Sequence of chain 52.F:
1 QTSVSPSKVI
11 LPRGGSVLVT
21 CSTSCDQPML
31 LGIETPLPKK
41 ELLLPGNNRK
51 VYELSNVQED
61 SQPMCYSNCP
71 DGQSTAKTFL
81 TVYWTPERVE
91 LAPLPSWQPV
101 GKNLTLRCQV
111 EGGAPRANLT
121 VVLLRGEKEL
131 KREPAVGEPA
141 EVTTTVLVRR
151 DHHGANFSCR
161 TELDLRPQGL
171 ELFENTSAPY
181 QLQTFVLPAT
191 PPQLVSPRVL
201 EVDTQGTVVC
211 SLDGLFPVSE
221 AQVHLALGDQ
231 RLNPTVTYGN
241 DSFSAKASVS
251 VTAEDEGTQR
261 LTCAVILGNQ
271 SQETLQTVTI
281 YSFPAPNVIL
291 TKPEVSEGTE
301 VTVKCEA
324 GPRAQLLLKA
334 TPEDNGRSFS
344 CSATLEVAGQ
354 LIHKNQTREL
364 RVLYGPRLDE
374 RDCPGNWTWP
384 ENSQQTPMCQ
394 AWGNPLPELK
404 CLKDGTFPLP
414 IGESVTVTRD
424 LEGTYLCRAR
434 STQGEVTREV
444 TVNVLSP

This small molecule binds to this protein.
Small molecule (SMILES): CC(=O)N[C@@H]1[C@@H](O)[C@H](O)[C@@H](CO)O[C@H]1O

Binding-site contacts:
Ligand atom C7 contacts residue ASN118 of chain 52.F at 3.9 Å.
Ligand atom C1 contacts residue GLN168 of chain 52.F at 4.0 Å.
Ligand atom C5 contacts residue ASN118 of chain 52.F at 3.2 Å.
Ligand atom C8 contacts residue ASP164 of chain 52.F at 4.5 Å.
Ligand atom C6 contacts residue ASN118 of chain 52.F at 4.0 Å.
Ligand atom C1 contacts residue ALA117 of chain 52.F at 3.9 Å (hydrophobic).
Ligand atom C4 contacts residue ALA117 of chain 52.F at 4.2 Å (hydrophobic).
Ligand atom C2 contacts residue ASN118 of chain 52.F at 2.7 Å.
Ligand atom C5 contacts residue ALA117 of chain 52.F at 4.2 Å (hydrophobic).
Ligand atom O5 contacts residue GLN168 of chain 52.F at 4.0 Å.
Ligand atom O5 contacts residue ALA117 of chain 52.F at 3.5 Å (h-bond).
Ligand atom O5 contacts residue ASN118 of chain 52.F at 1.8 Å (h-bond).
Ligand atom C1 contacts residue PRO167 of chain 52.F at 4.4 Å (hydrophobic).
Ligand atom C1 contacts residue ASN118 of chain 52.F at 1.6 Å.
Ligand atom C3 contacts residue ASN118 of chain 52.F at 3.8 Å.
Ligand atom C8 contacts residue PRO167 of chain 52.F at 3.7 Å (hydrophobic).
Ligand atom C2 contacts residue ALA117 of chain 52.F at 4.0 Å (hydrophobic).
Ligand atom C6 contacts residue ALA117 of chain 52.F at 3.6 Å (hydrophobic).
Ligand atom C5 contacts residue GLN168 of chain 52.F at 4.5 Å.
Ligand atom O7 contacts residue ALA117 of chain 52.F at 4.5 Å.
Ligand atom C4 contacts residue ASN118 of chain 52.F at 3.8 Å.
Ligand atom N2 contacts residue ASN118 of chain 52.F at 3.6 Å.
Ligand atom C7 contacts residue PRO167 of chain 52.F at 3.9 Å (hydrophobic).
Ligand atom O6 contacts residue ALA117 of chain 52.F at 2.3 Å.
Ligand atom N2 contacts residue PRO167 of chain 52.F at 4.0 Å.
Ligand atom O7 contacts residue ASN118 of chain 52.F at 3.5 Å (h-bond).
Ligand atom O6 contacts residue ASN118 of chain 52.F at 4.0 Å.